A small-molecule ligand and the protein it binds are described below.
Small molecule (SMILES): CCC(=O)[C@@H](C)C(=O)SCCNC(=O)CCNC(=O)[C@H](O)C(C)(C)CO

Sequence of chain 1.A:
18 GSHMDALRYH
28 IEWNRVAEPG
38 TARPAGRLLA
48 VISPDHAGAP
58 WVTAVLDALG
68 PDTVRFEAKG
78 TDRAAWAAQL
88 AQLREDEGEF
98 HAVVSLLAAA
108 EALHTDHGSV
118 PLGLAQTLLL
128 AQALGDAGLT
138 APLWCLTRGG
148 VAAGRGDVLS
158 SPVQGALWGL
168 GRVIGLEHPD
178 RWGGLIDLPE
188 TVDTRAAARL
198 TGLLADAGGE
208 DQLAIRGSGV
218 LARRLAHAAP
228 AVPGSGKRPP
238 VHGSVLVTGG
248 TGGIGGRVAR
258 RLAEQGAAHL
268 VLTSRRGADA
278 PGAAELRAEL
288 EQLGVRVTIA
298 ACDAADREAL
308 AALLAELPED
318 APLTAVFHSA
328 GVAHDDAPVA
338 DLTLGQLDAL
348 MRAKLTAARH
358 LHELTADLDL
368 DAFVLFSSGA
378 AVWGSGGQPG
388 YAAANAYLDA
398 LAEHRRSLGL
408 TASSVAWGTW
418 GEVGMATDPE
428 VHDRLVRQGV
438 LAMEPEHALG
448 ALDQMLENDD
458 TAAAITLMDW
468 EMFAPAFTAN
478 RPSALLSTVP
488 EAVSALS

Binding-site contacts:
Ligand atom N10 contacts residue GLN435 of chain 1.A at 3.2 Å (h-bond).
Ligand atom C26 contacts residue GLN385 of chain 1.A at 2.9 Å.
Ligand atom O17 contacts residue PHE470 of chain 1.A at 3.9 Å.
Ligand atom O1 contacts residue SER382 of chain 1.A at 3.8 Å.
Ligand atom C9 contacts residue GLN435 of chain 1.A at 3.9 Å.
Ligand atom C9 contacts residue TRP380 of chain 1.A at 3.6 Å (hydrophobic).
Ligand atom O24 contacts residue LEU432 of chain 1.A at 3.8 Å.
Ligand atom C15 contacts residue ALA473 of chain 1.A at 3.1 Å (hydrophobic).
Ligand atom C7 contacts residue SER382 of chain 1.A at 3.6 Å.
Ligand atom C8 contacts residue PHE470 of chain 1.A at 4.0 Å (hydrophobic).
Ligand atom N10 contacts residue SER382 of chain 1.A at 3.7 Å.
Ligand atom C14 contacts residue LEU173 of chain 1.A at 3.2 Å (hydrophobic).
Ligand atom C4 contacts residue GLN435 of chain 1.A at 3.6 Å.
Ligand atom O24 contacts residue GLY415 of chain 1.A at 3.5 Å (h-bond).
Ligand atom C23 contacts residue VAL428 of chain 1.A at 3.8 Å (hydrophobic).
Ligand atom C14 contacts residue PHE474 of chain 1.A at 3.7 Å (hydrophobic).
Ligand atom C5 contacts residue PHE474 of chain 1.A at 4.0 Å (hydrophobic).
Ligand atom C8 contacts residue GLN435 of chain 1.A at 3.7 Å.
Ligand atom N10 contacts residue LEU432 of chain 1.A at 3.7 Å.
Ligand atom C8 contacts residue TRP380 of chain 1.A at 3.8 Å (hydrophobic).
Ligand atom O25 contacts residue NDP1 of chain 1.C at 3.4 Å.
Ligand atom N6 contacts residue GLY381 of chain 1.A at 3.6 Å.
Ligand atom C12 contacts residue SER382 of chain 1.A at 3.9 Å.
Ligand atom C22 contacts residue MET422 of chain 1.A at 3.4 Å (hydrophobic).
Ligand atom N6 contacts residue PHE470 of chain 1.A at 4.0 Å.
Ligand atom C11 contacts residue GLN435 of chain 1.A at 4.0 Å.
Ligand atom C12 contacts residue GLN385 of chain 1.A at 3.5 Å.
Ligand atom O25 contacts residue TYR388 of chain 1.A at 3.3 Å (h-bond).
Ligand atom C11 contacts residue LEU432 of chain 1.A at 2.9 Å (hydrophobic).
Ligand atom O18 contacts residue TRP380 of chain 1.A at 2.8 Å (h-bond).
Ligand atom O16 contacts residue GLN435 of chain 1.A at 3.4 Å (h-bond).
Ligand atom C23 contacts residue MET422 of chain 1.A at 3.7 Å (hydrophobic).
Ligand atom O17 contacts residue PHE474 of chain 1.A at 3.7 Å.
Ligand atom C7 contacts residue GLY381 of chain 1.A at 3.0 Å.
Ligand atom O1 contacts residue GLY383 of chain 1.A at 2.6 Å (h-bond).
Ligand atom C9 contacts residue SER382 of chain 1.A at 3.7 Å.
Ligand atom O1 contacts residue LEU173 of chain 1.A at 4.0 Å.
Ligand atom N6 contacts residue PHE474 of chain 1.A at 3.7 Å.
Ligand atom S13 contacts residue GLN385 of chain 1.A at 2.6 Å (h-bond).
Ligand atom C19 contacts residue LEU432 of chain 1.A at 3.8 Å (hydrophobic).